Binding-site contacts:
Ligand atom C5 contacts residue TRP33 of chain 1.F at 3.7 Å (hydrophobic).
Ligand atom C4 contacts residue TYR98 of chain 1.E at 4.2 Å (hydrophobic).
Ligand atom C13 contacts residue ILE55 of chain 1.E at 4.2 Å (hydrophobic).
Ligand atom C6 contacts residue GLU99 of chain 1.F at 4.2 Å.
Ligand atom C6 contacts residue TRP93 of chain 1.E at 3.7 Å (hydrophobic).
Ligand atom C7 contacts residue TYR98 of chain 1.E at 3.7 Å (hydrophobic).
Ligand atom C6 contacts residue ASN50 of chain 1.F at 3.9 Å.
Ligand atom C16 contacts residue TRP33 of chain 1.F at 3.7 Å (hydrophobic).
Ligand atom C13 contacts residue GLY51 of chain 1.E at 4.1 Å.
Ligand atom C3 contacts residue TYR98 of chain 1.E at 3.6 Å (hydrophobic).
Ligand atom C16 contacts residue TRP93 of chain 1.E at 4.1 Å (hydrophobic).
Ligand atom C9 contacts residue GLU99 of chain 1.F at 4.0 Å.
Ligand atom C3 contacts residue GLU99 of chain 1.F at 3.6 Å.
Ligand atom C5 contacts residue ASN50 of chain 1.F at 3.9 Å.
Ligand atom C2 contacts residue TYR34 of chain 1.E at 3.7 Å (hydrophobic).
Ligand atom C9 contacts residue ALA52 of chain 1.E at 4.3 Å (hydrophobic).
Ligand atom C12 contacts residue LEU100 of chain 1.F at 3.7 Å (hydrophobic).
Ligand atom O2 contacts residue ALA52 of chain 1.E at 3.7 Å.
Ligand atom O2 contacts residue TYR98 of chain 1.E at 3.7 Å.
Ligand atom C7 contacts residue TRP93 of chain 1.E at 3.5 Å (hydrophobic).
Ligand atom C14 contacts residue GLU99 of chain 1.F at 4.0 Å.
Ligand atom C1 contacts residue TYR34 of chain 1.E at 3.7 Å (hydrophobic).
Ligand atom C15 contacts residue TYR34 of chain 1.E at 3.9 Å (hydrophobic).
Ligand atom O2 contacts residue GLU99 of chain 1.F at 4.0 Å.
Ligand atom C6 contacts residue TYR98 of chain 1.E at 3.4 Å (hydrophobic).
Ligand atom C13 contacts residue LEU100 of chain 1.F at 3.7 Å (hydrophobic).
Ligand atom C5 contacts residue GLU99 of chain 1.F at 4.3 Å.
Ligand atom C8 contacts residue ALA52 of chain 1.E at 4.3 Å (hydrophobic).
Ligand atom O1 contacts residue GLU99 of chain 1.F at 3.8 Å.
Ligand atom O2 contacts residue TYR34 of chain 1.E at 4.0 Å.
Ligand atom C4 contacts residue TRP33 of chain 1.F at 3.6 Å (hydrophobic).
Ligand atom N1 contacts residue TRP33 of chain 1.F at 3.9 Å.
Ligand atom C14 contacts residue GLY51 of chain 1.E at 3.7 Å.
Ligand atom C8 contacts residue TYR98 of chain 1.E at 4.3 Å (hydrophobic).
Ligand atom C4 contacts residue GLU99 of chain 1.F at 3.5 Å.
Ligand atom C7 contacts residue TYR34 of chain 1.E at 3.6 Å (hydrophobic).
Ligand atom O3 contacts residue TYR34 of chain 1.E at 3.7 Å.
Ligand atom C14 contacts residue ALA52 of chain 1.E at 3.6 Å (hydrophobic).
Ligand atom O4 contacts residue TRP33 of chain 1.F at 3.9 Å.
Ligand atom C8 contacts residue GLU99 of chain 1.F at 3.9 Å.

Sequence of chain 1.E:
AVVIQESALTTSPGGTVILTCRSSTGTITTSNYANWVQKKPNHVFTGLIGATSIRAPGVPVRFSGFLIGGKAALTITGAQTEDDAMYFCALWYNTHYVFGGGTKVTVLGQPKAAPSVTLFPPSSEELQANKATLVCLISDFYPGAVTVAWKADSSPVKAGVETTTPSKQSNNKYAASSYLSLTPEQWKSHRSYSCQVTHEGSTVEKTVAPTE

A small-molecule ligand and the protein it binds are described below.
Small molecule (SMILES): CN1[C@H]2CC[C@@H]1[C@@H](C(=O)O)[C@@H](OC(=O)c1ccccc1)C2

Sequence of chain 1.F:
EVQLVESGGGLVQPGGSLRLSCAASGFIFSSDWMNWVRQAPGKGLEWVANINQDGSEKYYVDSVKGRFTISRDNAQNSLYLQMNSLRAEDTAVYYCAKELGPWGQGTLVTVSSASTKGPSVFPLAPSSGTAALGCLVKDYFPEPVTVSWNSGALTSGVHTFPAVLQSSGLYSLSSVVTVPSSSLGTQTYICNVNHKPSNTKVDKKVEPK